Sequence of chain 1.VB:
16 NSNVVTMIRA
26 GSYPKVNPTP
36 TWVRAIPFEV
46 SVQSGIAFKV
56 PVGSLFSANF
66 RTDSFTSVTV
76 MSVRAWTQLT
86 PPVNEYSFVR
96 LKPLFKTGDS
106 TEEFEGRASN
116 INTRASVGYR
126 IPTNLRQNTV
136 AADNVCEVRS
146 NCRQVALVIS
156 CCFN

Sequence of chain 2.C:
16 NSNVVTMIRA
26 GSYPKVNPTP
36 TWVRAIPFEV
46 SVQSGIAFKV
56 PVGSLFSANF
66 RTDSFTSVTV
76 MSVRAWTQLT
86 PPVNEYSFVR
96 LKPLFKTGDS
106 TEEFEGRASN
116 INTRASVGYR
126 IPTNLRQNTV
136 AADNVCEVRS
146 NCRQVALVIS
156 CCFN

Binding-site contacts:
Ligand atom P contacts residue ARG131 of chain 2.C at 3.7 Å.
Ligand atom O4 contacts residue SER17 of chain 1.VB at 3.1 Å (h-bond).
Ligand atom C2' contacts residue ARG125 of chain 2.C at 4.4 Å.
Ligand atom C4 contacts residue ASN16 of chain 1.VB at 3.0 Å.
Ligand atom C6 contacts residue ARG125 of chain 2.C at 4.3 Å.
Ligand atom OP2 contacts residue ILE23 of chain 1.VB at 3.3 Å.
Ligand atom C5' contacts residue SER77 of chain 2.C at 4.4 Å.
Ligand atom N1 contacts residue ASN16 of chain 1.VB at 4.5 Å.
Ligand atom C5 contacts residue ARG125 of chain 2.C at 4.3 Å.
Ligand atom OP1 contacts residue ARG131 of chain 2.C at 3.7 Å.
Ligand atom C5 contacts residue ASN16 of chain 1.VB at 4.3 Å.
Ligand atom N1 contacts residue ARG125 of chain 2.C at 4.5 Å.
Ligand atom O4 contacts residue ASN16 of chain 1.VB at 2.9 Å (h-bond).
Ligand atom N3 contacts residue ARG125 of chain 2.C at 4.5 Å.
Ligand atom OP3 contacts residue ILE23 of chain 1.VB at 3.4 Å.
Ligand atom C2 contacts residue ASN16 of chain 1.VB at 3.3 Å.
Ligand atom C4 contacts residue SER17 of chain 1.VB at 4.1 Å.
Ligand atom C5' contacts residue ARG125 of chain 2.C at 4.3 Å.
Ligand atom C5' contacts residue ARG131 of chain 2.C at 3.4 Å.
Ligand atom OP2 contacts residue ARG131 of chain 2.C at 4.3 Å.
Ligand atom OP3 contacts residue ARG125 of chain 2.C at 3.1 Å.
Ligand atom OP1 contacts residue ILE23 of chain 1.VB at 3.7 Å.
Ligand atom P contacts residue ARG125 of chain 2.C at 4.0 Å.
Ligand atom O2 contacts residue ASN16 of chain 1.VB at 3.5 Å (h-bond).
Ligand atom O3' contacts residue ARG125 of chain 2.C at 4.3 Å.
Ligand atom N3 contacts residue ASN16 of chain 1.VB at 2.3 Å (h-bond).
Ligand atom O5' contacts residue ARG125 of chain 2.C at 3.3 Å (salt-bridge).
Ligand atom C3' contacts residue ARG125 of chain 2.C at 3.9 Å.
Ligand atom P contacts residue ILE23 of chain 1.VB at 3.7 Å.
Ligand atom C2 contacts residue ARG125 of chain 2.C at 4.5 Å.
Ligand atom OP1 contacts residue ARG125 of chain 2.C at 3.2 Å (salt-bridge).
Ligand atom O5' contacts residue ARG131 of chain 2.C at 2.8 Å (salt-bridge).

This protein binds this small molecule.
Small molecule (SMILES): CO[P](=O)(O)O[C@H]1[C@@H](O)[C@H](n2ccc(=O)[nH]c2=O)O[C@@H]1COP(=O)(O)O